The protein below binds the small molecule below.
Small molecule (SMILES): C=NC(=O)c1cc2ccc(-c3cc(Nc4ccnc(N)n4)ccc3O)cc2s1

Sequence of chain 1.A:
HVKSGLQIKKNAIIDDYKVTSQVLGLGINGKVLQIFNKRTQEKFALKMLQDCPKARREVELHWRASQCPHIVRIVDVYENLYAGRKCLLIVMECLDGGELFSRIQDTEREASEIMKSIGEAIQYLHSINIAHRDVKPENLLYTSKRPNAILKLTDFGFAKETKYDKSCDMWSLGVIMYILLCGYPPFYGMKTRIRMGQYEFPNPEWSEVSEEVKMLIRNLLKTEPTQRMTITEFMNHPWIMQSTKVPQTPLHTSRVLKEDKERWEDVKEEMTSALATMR

Binding-site contacts:
Ligand atom O1 contacts residue GLU93 of chain 1.A at 2.7 Å (salt-bridge).
Ligand atom C6 contacts residue LEU147 of chain 1.A at 3.9 Å (hydrophobic).
Ligand atom C3 contacts residue VAL32 of chain 1.A at 3.4 Å (hydrophobic).
Ligand atom O1 contacts residue ALA45 of chain 1.A at 3.3 Å.
Ligand atom N3 contacts residue MET92 of chain 1.A at 3.6 Å.
Ligand atom C1 contacts residue THR160 of chain 1.A at 3.3 Å.
Ligand atom N3 contacts residue ASP161 of chain 1.A at 3.1 Å (salt-bridge).
Ligand atom O1 contacts residue CYS94 of chain 1.A at 3.2 Å.
Ligand atom C7 contacts residue VAL32 of chain 1.A at 3.9 Å (hydrophobic).
Ligand atom C2 contacts residue ASP161 of chain 1.A at 3.5 Å.
Ligand atom S1 contacts residue LEU95 of chain 1.A at 3.8 Å.
Ligand atom C8 contacts residue LEU95 of chain 1.A at 3.9 Å (hydrophobic).
Ligand atom C6 contacts residue VAL32 of chain 1.A at 3.2 Å (hydrophobic).
Ligand atom C5 contacts residue VAL32 of chain 1.A at 3.6 Å (hydrophobic).
Ligand atom C8 contacts residue ALA45 of chain 1.A at 3.5 Å (hydrophobic).
Ligand atom C8 contacts residue GLU93 of chain 1.A at 3.7 Å.
Ligand atom S1 contacts residue CYS94 of chain 1.A at 3.9 Å.
Ligand atom N1 contacts residue THR160 of chain 1.A at 2.9 Å (h-bond).
Ligand atom C5 contacts residue LEU147 of chain 1.A at 3.8 Å (hydrophobic).
Ligand atom N3 contacts residue THR160 of chain 1.A at 3.2 Å (h-bond).
Ligand atom S1 contacts residue ASP96 of chain 1.A at 3.2 Å (salt-bridge).
Ligand atom C12 contacts residue VAL32 of chain 1.A at 3.3 Å (hydrophobic).
Ligand atom O2 contacts residue GLN34 of chain 1.A at 3.3 Å (h-bond).
Ligand atom N2 contacts residue ASP161 of chain 1.A at 3.3 Å.
Ligand atom N3 contacts residue LYS47 of chain 1.A at 3.9 Å.
Ligand atom O2 contacts residue LYS43 of chain 1.A at 3.5 Å (salt-bridge).
Ligand atom C14 contacts residue LEU95 of chain 1.A at 3.6 Å (hydrophobic).
Ligand atom C2 contacts residue VAL32 of chain 1.A at 3.8 Å (hydrophobic).
Ligand atom C10 contacts residue THR160 of chain 1.A at 3.6 Å.
Ligand atom N3 contacts residue HIS62 of chain 1.A at 3.9 Å.
Ligand atom C1 contacts residue LYS47 of chain 1.A at 3.7 Å.
Ligand atom C7 contacts residue ALA45 of chain 1.A at 3.9 Å (hydrophobic).
Ligand atom N2 contacts residue LYS47 of chain 1.A at 2.8 Å (salt-bridge).
Ligand atom O1 contacts residue LEU95 of chain 1.A at 2.9 Å (h-bond).
Ligand atom C4 contacts residue VAL32 of chain 1.A at 3.6 Å (hydrophobic).
Ligand atom N4 contacts residue VAL32 of chain 1.A at 3.6 Å.
Ligand atom C4 contacts residue THR160 of chain 1.A at 3.8 Å.
Ligand atom C1 contacts residue ASP161 of chain 1.A at 3.5 Å.
Ligand atom C9 contacts residue GLU93 of chain 1.A at 3.8 Å.
Ligand atom C2 contacts residue LYS47 of chain 1.A at 3.5 Å.